This small molecule binds to this protein.
Small molecule (SMILES): Cc1cn([C@H]2C[C@H](O[P](=O)(O)OC[C@H]3O[C@@H](n4ccc(N)nc4=O)C[C@@H]3O[P](=O)(O)OC[C@H]3O[C@@H](n4cnc5c(=O)nc(N)[nH]c54)C[C@@H]3O[P](=O)(O)OC[C@H]3O[C@@H](n4cnc5c(=O)nc(N)[nH]c54)C[C@@H]3O)[C@@H](CO[P](=O)(O)O[C@H]3C[C@H](n4cnc5c(=O)nc(N)[nH]c54)O[C@@H]3COP(=O)=O)O2)c(=O)[nH]c1=O

Sequence of chain 1.D:
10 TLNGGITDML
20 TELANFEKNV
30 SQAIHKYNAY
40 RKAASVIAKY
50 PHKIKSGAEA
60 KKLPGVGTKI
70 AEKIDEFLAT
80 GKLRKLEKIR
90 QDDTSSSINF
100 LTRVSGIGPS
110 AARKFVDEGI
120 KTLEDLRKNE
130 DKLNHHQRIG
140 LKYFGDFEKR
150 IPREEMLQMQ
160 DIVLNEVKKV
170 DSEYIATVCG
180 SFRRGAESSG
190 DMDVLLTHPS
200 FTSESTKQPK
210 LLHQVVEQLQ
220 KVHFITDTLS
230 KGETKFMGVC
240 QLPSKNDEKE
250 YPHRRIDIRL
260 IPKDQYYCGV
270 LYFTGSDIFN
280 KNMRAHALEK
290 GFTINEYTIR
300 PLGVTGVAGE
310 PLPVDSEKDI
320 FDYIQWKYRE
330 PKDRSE

Binding-site contacts:
Ligand atom OP2 contacts residue LYS68 of chain 1.D at 3.0 Å.
Ligand atom P contacts residue GLY64 of chain 1.D at 3.8 Å.
Ligand atom P contacts residue GLY66 of chain 1.D at 3.6 Å.
Ligand atom N3 contacts residue ALA38 of chain 1.D at 3.7 Å.
Ligand atom OP1 contacts residue ILE69 of chain 1.D at 2.9 Å (h-bond).
Ligand atom O5' contacts residue GLY66 of chain 1.D at 3.4 Å.
Ligand atom O3' contacts residue VAL65 of chain 1.D at 3.7 Å.
Ligand atom C3' contacts residue LYS68 of chain 1.D at 3.9 Å.
Ligand atom C3' contacts residue GLY64 of chain 1.D at 3.8 Å.
Ligand atom OP2 contacts residue VAL65 of chain 1.D at 3.7 Å.
Ligand atom OP2 contacts residue GLY66 of chain 1.D at 3.9 Å.
Ligand atom O6 contacts residue HIS34 of chain 1.D at 3.8 Å.
Ligand atom OP2 contacts residue LYS35 of chain 1.D at 3.8 Å.
Ligand atom C4' contacts residue GLY64 of chain 1.D at 3.1 Å.
Ligand atom OP1 contacts residue GLY64 of chain 1.D at 2.8 Å (h-bond).
Ligand atom P contacts residue NA1 of chain 1.K at 3.7 Å.
Ligand atom O4' contacts residue ALA38 of chain 1.D at 3.5 Å.
Ligand atom OP1 contacts residue NA1 of chain 1.K at 2.6 Å (h-bond).
Ligand atom C5' contacts residue TYR39 of chain 1.D at 3.2 Å (hydrophobic).
Ligand atom OP1 contacts residue VAL65 of chain 1.D at 3.5 Å (h-bond).
Ligand atom OP2 contacts residue LYS68 of chain 1.D at 3.7 Å.
Ligand atom OP1 contacts residue PRO63 of chain 1.D at 3.6 Å.
Ligand atom OP2 contacts residue NA1 of chain 1.K at 3.9 Å.
Ligand atom OP1 contacts residue LYS68 of chain 1.D at 3.6 Å (salt-bridge).
Ligand atom OP1 contacts residue LYS68 of chain 1.D at 3.2 Å (salt-bridge).
Ligand atom C3' contacts residue GLY66 of chain 1.D at 3.9 Å.
Ligand atom P contacts residue LYS68 of chain 1.D at 3.8 Å.
Ligand atom OP1 contacts residue LEU62 of chain 1.D at 3.7 Å.
Ligand atom P contacts residue VAL65 of chain 1.D at 3.8 Å.
Ligand atom OP2 contacts residue THR67 of chain 1.D at 3.9 Å.
Ligand atom O5' contacts residue LYS35 of chain 1.D at 3.8 Å.
Ligand atom OP1 contacts residue THR67 of chain 1.D at 3.7 Å.
Ligand atom O3' contacts residue ILE69 of chain 1.D at 3.7 Å.
Ligand atom P contacts residue LYS35 of chain 1.D at 3.5 Å.
Ligand atom OP1 contacts residue GLY66 of chain 1.D at 2.7 Å (h-bond).
Ligand atom C1' contacts residue ALA38 of chain 1.D at 4.0 Å (hydrophobic).
Ligand atom C5' contacts residue GLY64 of chain 1.D at 3.1 Å.
Ligand atom C5' contacts residue GLY66 of chain 1.D at 3.4 Å.
Ligand atom O3' contacts residue GLY64 of chain 1.D at 3.3 Å.
Ligand atom C6 contacts residue HIS34 of chain 1.D at 3.9 Å.